Binding-site contacts:
Ligand atom O9 contacts residue GLN226 of chain 1.E at 3.6 Å (h-bond).
Ligand atom C9 contacts residue GLU190 of chain 1.E at 3.1 Å.
Ligand atom C1 contacts residue GLN226 of chain 1.E at 3.8 Å.
Ligand atom O1A contacts residue ASN137 of chain 1.E at 3.2 Å (h-bond).
Ligand atom O9 contacts residue SER228 of chain 1.E at 3.0 Å (h-bond).
Ligand atom C11 contacts residue GLY135 of chain 1.E at 3.8 Å.
Ligand atom O9 contacts residue TYR98 of chain 1.E at 2.7 Å (h-bond).
Ligand atom C10 contacts residue GLY135 of chain 1.E at 3.8 Å.
Ligand atom O4 contacts residue GLY135 of chain 1.E at 3.5 Å (h-bond).
Ligand atom O10 contacts residue LEU194 of chain 1.E at 3.3 Å.
Ligand atom O9 contacts residue HIS183 of chain 1.E at 3.5 Å (h-bond).
Ligand atom C9 contacts residue SER228 of chain 1.E at 4.2 Å.
Ligand atom C11 contacts residue TRP153 of chain 1.E at 3.7 Å (hydrophobic).
Ligand atom O1B contacts residue GLN226 of chain 1.E at 4.0 Å.
Ligand atom C9 contacts residue LEU194 of chain 1.E at 4.1 Å (hydrophobic).
Ligand atom O8 contacts residue GLN226 of chain 1.E at 3.0 Å (h-bond).
Ligand atom O8 contacts residue TYR98 of chain 1.E at 3.0 Å (h-bond).
Ligand atom C4 contacts residue SER136 of chain 1.E at 4.1 Å.
Ligand atom N5 contacts residue TRP153 of chain 1.E at 4.1 Å.
Ligand atom O7 contacts residue LEU194 of chain 1.E at 3.8 Å.
Ligand atom C5 contacts residue GLY135 of chain 1.E at 3.8 Å.
Ligand atom O8 contacts residue TRP153 of chain 1.E at 3.4 Å.
Ligand atom C11 contacts residue GLY134 of chain 1.E at 3.8 Å.
Ligand atom C4 contacts residue GLY135 of chain 1.E at 3.5 Å.
Ligand atom O1B contacts residue ASN137 of chain 1.E at 3.2 Å.
Ligand atom C9 contacts residue HIS183 of chain 1.E at 3.8 Å.
Ligand atom C11 contacts residue THR155 of chain 1.E at 4.1 Å.
Ligand atom C1 contacts residue ASN137 of chain 1.E at 3.5 Å.
Ligand atom O1A contacts residue SER136 of chain 1.E at 3.0 Å (h-bond).
Ligand atom C9 contacts residue TYR98 of chain 1.E at 3.6 Å (hydrophobic).
Ligand atom C8 contacts residue TYR98 of chain 1.E at 4.0 Å (hydrophobic).
Ligand atom C8 contacts residue TRP153 of chain 1.E at 4.0 Å (hydrophobic).
Ligand atom C1 contacts residue SER136 of chain 1.E at 4.1 Å.
Ligand atom N5 contacts residue GLY135 of chain 1.E at 2.9 Å (h-bond).
Ligand atom C6 contacts residue TRP153 of chain 1.E at 4.3 Å (hydrophobic).
Ligand atom C8 contacts residue GLN226 of chain 1.E at 3.7 Å.
Ligand atom O9 contacts residue GLU190 of chain 1.E at 2.9 Å (salt-bridge).
Ligand atom C10 contacts residue TRP153 of chain 1.E at 4.1 Å (hydrophobic).
Ligand atom O1A contacts residue GLN226 of chain 1.E at 3.2 Å (h-bond).
Ligand atom C7 contacts residue TRP153 of chain 1.E at 3.8 Å (hydrophobic).

This protein binds this small molecule.
Small molecule (SMILES): CC(=O)N[C@H]1[C@H]([C@H](O)[C@H](O)CO)O[C@@](O)(C(=O)O)C[C@@H]1O

Sequence of chain 1.E:
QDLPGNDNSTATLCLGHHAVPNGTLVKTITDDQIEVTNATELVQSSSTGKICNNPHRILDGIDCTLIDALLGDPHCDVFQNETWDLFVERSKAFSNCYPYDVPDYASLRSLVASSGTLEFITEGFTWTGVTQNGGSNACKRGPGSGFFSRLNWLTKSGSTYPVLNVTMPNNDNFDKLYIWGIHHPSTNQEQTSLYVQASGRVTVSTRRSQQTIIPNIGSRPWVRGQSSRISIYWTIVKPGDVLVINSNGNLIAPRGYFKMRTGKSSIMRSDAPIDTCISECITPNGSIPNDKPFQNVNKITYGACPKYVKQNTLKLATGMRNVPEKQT